Sequence of chain 1.A:
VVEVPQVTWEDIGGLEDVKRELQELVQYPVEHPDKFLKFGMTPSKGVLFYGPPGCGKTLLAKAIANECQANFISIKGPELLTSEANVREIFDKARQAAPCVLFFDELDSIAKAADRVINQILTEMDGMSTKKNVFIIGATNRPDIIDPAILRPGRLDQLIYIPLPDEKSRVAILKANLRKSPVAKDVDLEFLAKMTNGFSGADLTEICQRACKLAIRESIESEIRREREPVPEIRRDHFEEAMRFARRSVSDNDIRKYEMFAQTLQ

A protein and the small-molecule ligand that binds it are described below.
Small molecule (SMILES): [NH3+]Cc1cc(-c2ccccc2)no1

Binding-site contacts:
Ligand atom C04 contacts residue ARG167 of chain 1.A at 3.7 Å.
Ligand atom O10 contacts residue ASP293 of chain 1.A at 4.4 Å.
Ligand atom C01 contacts residue TYR297 of chain 1.A at 4.2 Å (hydrophobic).
Ligand atom C03 contacts residue ASP293 of chain 1.A at 4.5 Å.
Ligand atom C03 contacts residue LYS296 of chain 1.A at 3.8 Å.
Ligand atom C03 contacts residue ASN166 of chain 1.A at 4.4 Å.
Ligand atom C02 contacts residue LYS296 of chain 1.A at 3.6 Å.
Ligand atom N11 contacts residue LYS296 of chain 1.A at 4.1 Å.
Ligand atom C04 contacts residue ASP169 of chain 1.A at 4.4 Å.
Ligand atom C08 contacts residue ARG167 of chain 1.A at 3.7 Å.
Ligand atom C09 contacts residue ASP293 of chain 1.A at 3.9 Å.
Ligand atom C04 contacts residue LYS296 of chain 1.A at 3.9 Å.
Ligand atom C02 contacts residue TYR297 of chain 1.A at 3.5 Å (hydrophobic).
Ligand atom C05 contacts residue LYS296 of chain 1.A at 3.9 Å.
Ligand atom C01 contacts residue LYS296 of chain 1.A at 3.7 Å.
Ligand atom C02 contacts residue PRO168 of chain 1.A at 4.0 Å (hydrophobic).
Ligand atom C08 contacts residue TYR297 of chain 1.A at 4.5 Å (hydrophobic).
Ligand atom C12 contacts residue ASP293 of chain 1.A at 3.5 Å.
Ligand atom C01 contacts residue ASP169 of chain 1.A at 4.3 Å.
Ligand atom C05 contacts residue ARG167 of chain 1.A at 3.7 Å.
Ligand atom C05 contacts residue ASP169 of chain 1.A at 3.5 Å.
Ligand atom N11 contacts residue ARG167 of chain 1.A at 3.5 Å (salt-bridge).
Ligand atom C03 contacts residue TYR297 of chain 1.A at 3.8 Å (hydrophobic).
Ligand atom C08 contacts residue ASP293 of chain 1.A at 4.0 Å.
Ligand atom C06 contacts residue ASP169 of chain 1.A at 3.5 Å.
Ligand atom C09 contacts residue ARG167 of chain 1.A at 4.0 Å.
Ligand atom C01 contacts residue PRO168 of chain 1.A at 4.0 Å (hydrophobic).
Ligand atom O10 contacts residue ARG167 of chain 1.A at 4.0 Å.
Ligand atom C07 contacts residue LYS296 of chain 1.A at 4.0 Å.
Ligand atom C06 contacts residue LYS296 of chain 1.A at 4.0 Å.
Ligand atom C07 contacts residue ARG167 of chain 1.A at 3.5 Å.
Ligand atom N13 contacts residue ASP293 of chain 1.A at 3.7 Å.